Sequence of chain 1.B:
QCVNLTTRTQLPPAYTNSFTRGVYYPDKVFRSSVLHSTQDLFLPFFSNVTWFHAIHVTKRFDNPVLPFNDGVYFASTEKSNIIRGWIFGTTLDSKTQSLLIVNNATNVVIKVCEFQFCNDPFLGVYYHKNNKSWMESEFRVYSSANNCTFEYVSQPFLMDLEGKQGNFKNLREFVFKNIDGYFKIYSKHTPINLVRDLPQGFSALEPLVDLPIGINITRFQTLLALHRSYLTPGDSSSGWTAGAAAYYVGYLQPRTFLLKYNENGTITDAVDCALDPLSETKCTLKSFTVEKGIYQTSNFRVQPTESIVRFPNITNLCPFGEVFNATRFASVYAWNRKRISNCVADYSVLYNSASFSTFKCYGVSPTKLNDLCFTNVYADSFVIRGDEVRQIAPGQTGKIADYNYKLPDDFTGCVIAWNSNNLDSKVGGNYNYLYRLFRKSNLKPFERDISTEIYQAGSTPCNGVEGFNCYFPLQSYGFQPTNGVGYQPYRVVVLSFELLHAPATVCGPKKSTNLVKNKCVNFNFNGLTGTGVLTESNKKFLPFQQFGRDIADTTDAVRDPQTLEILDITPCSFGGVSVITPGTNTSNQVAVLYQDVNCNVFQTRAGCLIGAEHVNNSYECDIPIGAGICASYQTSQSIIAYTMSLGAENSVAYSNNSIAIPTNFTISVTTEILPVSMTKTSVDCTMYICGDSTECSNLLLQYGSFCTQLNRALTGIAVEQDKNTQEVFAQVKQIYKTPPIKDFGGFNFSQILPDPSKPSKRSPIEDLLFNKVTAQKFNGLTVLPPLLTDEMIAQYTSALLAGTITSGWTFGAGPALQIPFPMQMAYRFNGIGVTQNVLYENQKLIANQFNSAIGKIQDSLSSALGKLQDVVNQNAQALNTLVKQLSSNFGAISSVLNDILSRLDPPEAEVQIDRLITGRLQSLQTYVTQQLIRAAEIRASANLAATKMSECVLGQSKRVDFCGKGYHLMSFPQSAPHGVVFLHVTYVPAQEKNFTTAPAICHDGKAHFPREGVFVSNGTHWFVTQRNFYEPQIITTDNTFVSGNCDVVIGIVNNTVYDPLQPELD

Binding-site contacts:
Ligand atom C7 contacts residue ASN709 of chain 1.A at 3.5 Å.
Ligand atom C2 contacts residue ASN709 of chain 1.A at 2.5 Å.
Ligand atom O6 contacts residue ASP796 of chain 1.B at 4.1 Å.
Ligand atom C4 contacts residue ASN709 of chain 1.A at 4.2 Å.
Ligand atom C3 contacts residue ASN709 of chain 1.A at 3.8 Å.
Ligand atom C1 contacts residue ASN709 of chain 1.A at 1.4 Å.
Ligand atom C5 contacts residue ASN709 of chain 1.A at 3.7 Å.
Ligand atom O7 contacts residue GLY1131 of chain 1.A at 4.5 Å.
Ligand atom C8 contacts residue ASN710 of chain 1.A at 3.9 Å.
Ligand atom N2 contacts residue ASN709 of chain 1.A at 2.9 Å (h-bond).
Ligand atom C8 contacts residue ASN709 of chain 1.A at 4.3 Å.
Ligand atom O7 contacts residue ASN709 of chain 1.A at 3.8 Å.
Ligand atom O5 contacts residue ASP796 of chain 1.B at 4.0 Å.
Ligand atom O5 contacts residue ASN709 of chain 1.A at 2.4 Å (h-bond).

This protein binds this small molecule.
Small molecule (SMILES): CC(=O)N[C@@H]1[C@@H](O)[C@H](O)[C@@H](CO)O[C@H]1O

Sequence of chain 1.A:
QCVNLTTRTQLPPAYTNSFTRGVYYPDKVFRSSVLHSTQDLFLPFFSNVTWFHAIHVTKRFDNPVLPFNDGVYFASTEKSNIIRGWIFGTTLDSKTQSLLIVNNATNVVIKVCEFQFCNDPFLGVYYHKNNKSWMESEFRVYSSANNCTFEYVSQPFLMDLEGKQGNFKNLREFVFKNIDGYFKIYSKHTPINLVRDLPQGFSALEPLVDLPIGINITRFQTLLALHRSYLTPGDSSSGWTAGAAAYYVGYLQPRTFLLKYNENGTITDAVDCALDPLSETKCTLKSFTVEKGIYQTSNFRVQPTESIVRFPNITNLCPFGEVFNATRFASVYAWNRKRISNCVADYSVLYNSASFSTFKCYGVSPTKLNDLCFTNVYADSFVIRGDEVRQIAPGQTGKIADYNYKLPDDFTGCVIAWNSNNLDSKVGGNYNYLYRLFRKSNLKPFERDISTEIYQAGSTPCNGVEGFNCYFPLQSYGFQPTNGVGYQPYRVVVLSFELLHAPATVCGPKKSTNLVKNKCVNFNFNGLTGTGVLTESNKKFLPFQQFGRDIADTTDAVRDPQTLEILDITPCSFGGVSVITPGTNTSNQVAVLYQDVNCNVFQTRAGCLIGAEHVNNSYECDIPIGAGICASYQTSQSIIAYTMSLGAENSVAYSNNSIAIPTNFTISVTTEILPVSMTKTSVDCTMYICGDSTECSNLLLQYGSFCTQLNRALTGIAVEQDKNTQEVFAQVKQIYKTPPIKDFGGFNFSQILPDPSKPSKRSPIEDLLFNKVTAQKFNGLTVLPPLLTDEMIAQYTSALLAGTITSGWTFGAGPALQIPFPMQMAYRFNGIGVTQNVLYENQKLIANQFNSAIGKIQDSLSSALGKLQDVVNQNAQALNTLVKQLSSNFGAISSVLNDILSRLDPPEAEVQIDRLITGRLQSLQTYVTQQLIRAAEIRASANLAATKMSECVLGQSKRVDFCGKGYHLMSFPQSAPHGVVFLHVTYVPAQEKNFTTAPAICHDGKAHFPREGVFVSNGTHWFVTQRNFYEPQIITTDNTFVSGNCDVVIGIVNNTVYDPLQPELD